This small molecule binds to this protein.
Small molecule (SMILES): NC(=O)C[C@@H]1NC(=O)[C@@H](N)CSSC[C@@H](C(=O)NCC(=O)O)NC(=O)[C@H](CCCN=C(N)N)NC(=O)CNC1=O

Binding-site contacts:
Ligand atom O contacts residue SER147 of chain 1.A at 3.1 Å (h-bond).
Ligand atom C contacts residue SER147 of chain 1.A at 3.6 Å.
Ligand atom SG contacts residue ALA284 of chain 1.A at 3.7 Å.
Ligand atom C contacts residue ALA284 of chain 1.A at 3.5 Å (hydrophobic).
Ligand atom N contacts residue GLU344 of chain 1.A at 3.0 Å (salt-bridge).
Ligand atom O contacts residue SER402 of chain 1.A at 2.7 Å (h-bond).
Ligand atom SG contacts residue TYR410 of chain 1.A at 3.6 Å (h-bond).
Ligand atom NH2 contacts residue ASN283 of chain 1.A at 3.1 Å (h-bond).
Ligand atom C contacts residue GLU344 of chain 1.A at 3.8 Å.
Ligand atom OXT contacts residue GLN146 of chain 1.A at 3.5 Å (h-bond).
Ligand atom CA contacts residue MET287 of chain 1.A at 3.7 Å (hydrophobic).
Ligand atom CB contacts residue GLN146 of chain 1.A at 3.7 Å.
Ligand atom CB contacts residue TYR410 of chain 1.A at 3.6 Å (hydrophobic).
Ligand atom C contacts residue TYR410 of chain 1.A at 3.3 Å (hydrophobic).
Ligand atom O contacts residue TYR410 of chain 1.A at 2.4 Å (h-bond).
Ligand atom N contacts residue ALA286 of chain 1.A at 3.0 Å (h-bond).
Ligand atom N contacts residue GLU288 of chain 1.A at 2.6 Å (salt-bridge).
Ligand atom O contacts residue ZN1 of chain 1.K at 3.3 Å.
Ligand atom N contacts residue MET287 of chain 1.A at 3.5 Å (h-bond).
Ligand atom O contacts residue GLU344 of chain 1.A at 3.0 Å (salt-bridge).
Ligand atom N contacts residue ALA284 of chain 1.A at 3.6 Å.
Ligand atom C contacts residue SER402 of chain 1.A at 3.5 Å.
Ligand atom CA contacts residue SER402 of chain 1.A at 3.6 Å.
Ligand atom O contacts residue ALA286 of chain 1.A at 3.1 Å (h-bond).
Ligand atom CA contacts residue ALA286 of chain 1.A at 3.4 Å (hydrophobic).
Ligand atom CZ contacts residue ASN283 of chain 1.A at 3.2 Å.
Ligand atom CB contacts residue GLU322 of chain 1.A at 3.3 Å.
Ligand atom CB contacts residue ASN283 of chain 1.A at 3.5 Å.
Ligand atom OXT contacts residue SER147 of chain 1.A at 3.4 Å (h-bond).
Ligand atom N contacts residue GLN146 of chain 1.A at 3.1 Å (h-bond).
Ligand atom O contacts residue PHE405 of chain 1.A at 3.6 Å.
Ligand atom CA contacts residue GLU288 of chain 1.A at 3.5 Å.
Ligand atom C contacts residue ALA286 of chain 1.A at 3.7 Å (hydrophobic).
Ligand atom NE contacts residue ASN283 of chain 1.A at 3.1 Å (h-bond).
Ligand atom O contacts residue SO41 of chain 1.S at 2.7 Å (h-bond).
Ligand atom O contacts residue GLY285 of chain 1.A at 3.4 Å.
Ligand atom O contacts residue ALA284 of chain 1.A at 3.6 Å.
Ligand atom CB contacts residue PHE405 of chain 1.A at 3.4 Å (hydrophobic).
Ligand atom OD1 contacts residue TYR410 of chain 1.A at 3.5 Å.
Ligand atom O contacts residue ALA284 of chain 1.A at 2.6 Å (h-bond).

Sequence of chain 1.A:
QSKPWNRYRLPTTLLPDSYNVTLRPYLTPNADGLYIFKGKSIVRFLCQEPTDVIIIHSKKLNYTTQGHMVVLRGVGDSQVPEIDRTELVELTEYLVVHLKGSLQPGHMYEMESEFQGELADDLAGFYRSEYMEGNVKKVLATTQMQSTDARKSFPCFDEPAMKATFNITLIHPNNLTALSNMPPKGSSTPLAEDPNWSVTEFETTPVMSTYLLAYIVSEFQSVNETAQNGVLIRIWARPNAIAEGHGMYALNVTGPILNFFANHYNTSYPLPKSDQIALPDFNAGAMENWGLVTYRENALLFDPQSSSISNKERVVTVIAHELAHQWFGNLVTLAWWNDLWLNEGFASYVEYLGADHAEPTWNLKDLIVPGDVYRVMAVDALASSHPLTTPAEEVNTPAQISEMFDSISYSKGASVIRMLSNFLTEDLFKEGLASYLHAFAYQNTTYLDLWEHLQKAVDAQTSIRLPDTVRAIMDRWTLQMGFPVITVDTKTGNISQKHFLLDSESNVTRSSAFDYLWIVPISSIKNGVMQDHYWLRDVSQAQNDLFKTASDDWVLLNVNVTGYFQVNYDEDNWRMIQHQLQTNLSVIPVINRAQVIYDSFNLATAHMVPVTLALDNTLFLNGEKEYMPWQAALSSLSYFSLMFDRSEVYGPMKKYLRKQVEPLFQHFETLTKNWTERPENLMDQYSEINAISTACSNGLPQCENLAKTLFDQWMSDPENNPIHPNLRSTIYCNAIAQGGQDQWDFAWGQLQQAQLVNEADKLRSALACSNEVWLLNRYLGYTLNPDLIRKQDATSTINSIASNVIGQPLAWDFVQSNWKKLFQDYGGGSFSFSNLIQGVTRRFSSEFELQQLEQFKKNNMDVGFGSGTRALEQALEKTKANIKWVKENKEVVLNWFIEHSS